Binding-site contacts:
Ligand atom C8 contacts residue ASN361 of chain 1.A at 4.5 Å.
Ligand atom C5 contacts residue ASN361 of chain 1.A at 3.7 Å.
Ligand atom N2 contacts residue NAG2 of chain 1.P at 4.3 Å.
Ligand atom O3 contacts residue NAG2 of chain 1.P at 3.4 Å.
Ligand atom O7 contacts residue ASN361 of chain 1.A at 3.7 Å.
Ligand atom C8 contacts residue SER357 of chain 1.A at 3.7 Å.
Ligand atom C7 contacts residue ASN361 of chain 1.A at 3.5 Å.
Ligand atom C7 contacts residue NAG2 of chain 1.P at 4.1 Å.
Ligand atom C4 contacts residue ASN361 of chain 1.A at 4.2 Å.
Ligand atom C8 contacts residue NAG1 of chain 1.P at 4.4 Å.
Ligand atom C3 contacts residue ASN361 of chain 1.A at 3.8 Å.
Ligand atom O7 contacts residue NAG2 of chain 1.P at 4.4 Å.
Ligand atom C8 contacts residue NAG2 of chain 1.P at 4.0 Å.
Ligand atom O5 contacts residue ASN361 of chain 1.A at 2.4 Å (h-bond).
Ligand atom C1 contacts residue ASN361 of chain 1.A at 1.5 Å.
Ligand atom C2 contacts residue ASN361 of chain 1.A at 2.4 Å.
Ligand atom N2 contacts residue ASN361 of chain 1.A at 2.9 Å (h-bond).

The small molecule below binds the protein below.
Small molecule (SMILES): CC(=O)N[C@@H]1[C@@H](O)[C@H](O)[C@@H](CO)O[C@H]1O

Sequence of chain 1.A:
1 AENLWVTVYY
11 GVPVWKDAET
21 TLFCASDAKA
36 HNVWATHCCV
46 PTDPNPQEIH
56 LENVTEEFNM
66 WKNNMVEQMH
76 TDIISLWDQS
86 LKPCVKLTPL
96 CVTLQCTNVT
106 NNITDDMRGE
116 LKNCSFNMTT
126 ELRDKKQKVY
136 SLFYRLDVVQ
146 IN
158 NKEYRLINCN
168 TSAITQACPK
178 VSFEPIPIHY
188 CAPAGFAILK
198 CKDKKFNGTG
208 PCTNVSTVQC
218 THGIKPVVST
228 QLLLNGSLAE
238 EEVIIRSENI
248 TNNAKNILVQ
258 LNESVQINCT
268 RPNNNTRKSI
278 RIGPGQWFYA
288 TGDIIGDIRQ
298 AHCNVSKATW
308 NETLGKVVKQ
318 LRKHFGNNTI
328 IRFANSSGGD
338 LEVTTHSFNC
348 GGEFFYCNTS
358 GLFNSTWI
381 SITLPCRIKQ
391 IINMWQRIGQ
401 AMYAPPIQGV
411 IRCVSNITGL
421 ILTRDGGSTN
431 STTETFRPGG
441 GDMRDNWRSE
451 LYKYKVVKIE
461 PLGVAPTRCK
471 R